This small molecule binds to this protein.
Small molecule (SMILES): CO/N=C(\C(=O)N[C@@H]1C(=O)N2C(C(=O)O)=C(COC(C)=O)CS[C@H]12)c1csc(N)n1

Sequence of chain 1.A:
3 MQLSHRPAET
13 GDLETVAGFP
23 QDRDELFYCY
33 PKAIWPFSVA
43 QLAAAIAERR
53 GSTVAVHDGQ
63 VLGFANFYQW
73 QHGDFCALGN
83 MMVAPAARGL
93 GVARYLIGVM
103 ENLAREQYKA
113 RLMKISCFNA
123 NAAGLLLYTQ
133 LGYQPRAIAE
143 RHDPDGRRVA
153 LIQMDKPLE

Binding-site contacts:
Ligand atom C11 contacts residue LEU80 of chain 1.A at 3.6 Å (hydrophobic).
Ligand atom N4 contacts residue SO41 of chain 1.D at 2.5 Å (h-bond).
Ligand atom C9 contacts residue CYS31 of chain 1.A at 3.5 Å (hydrophobic).
Ligand atom O6 contacts residue ARG51 of chain 1.A at 2.9 Å (salt-bridge).
Ligand atom O3 contacts residue SER118 of chain 1.A at 3.7 Å.
Ligand atom O5 contacts residue PRO33 of chain 1.A at 3.4 Å.
Ligand atom N contacts residue TYR70 of chain 1.A at 3.7 Å.
Ligand atom O2 contacts residue LEU153 of chain 1.A at 3.5 Å.
Ligand atom C1 contacts residue TYR70 of chain 1.A at 3.7 Å (hydrophobic).
Ligand atom C15 contacts residue SO41 of chain 1.D at 3.2 Å.
Ligand atom O contacts residue ARG51 of chain 1.A at 3.7 Å.
Ligand atom C7 contacts residue ARG143 of chain 1.A at 3.4 Å.
Ligand atom S1 contacts residue PRO33 of chain 1.A at 3.6 Å.
Ligand atom O6 contacts residue ASN82 of chain 1.A at 3.0 Å (h-bond).
Ligand atom C2 contacts residue SER118 of chain 1.A at 3.5 Å.
Ligand atom C12 contacts residue CYS31 of chain 1.A at 3.7 Å (hydrophobic).
Ligand atom O contacts residue TYR70 of chain 1.A at 3.7 Å.
Ligand atom O4 contacts residue MET83 of chain 1.A at 3.0 Å (h-bond).
Ligand atom O2 contacts residue ARG143 of chain 1.A at 3.2 Å (salt-bridge).
Ligand atom C5 contacts residue TYR70 of chain 1.A at 3.7 Å (hydrophobic).
Ligand atom C11 contacts residue TYR130 of chain 1.A at 3.7 Å (hydrophobic).
Ligand atom S1 contacts residue PHE120 of chain 1.A at 3.6 Å.
Ligand atom C contacts residue TYR70 of chain 1.A at 3.4 Å (hydrophobic).
Ligand atom C13 contacts residue PRO33 of chain 1.A at 3.7 Å (hydrophobic).
Ligand atom O4 contacts residue CYS31 of chain 1.A at 3.5 Å.
Ligand atom O4 contacts residue ASN82 of chain 1.A at 3.4 Å (h-bond).
Ligand atom O5 contacts residue TYR32 of chain 1.A at 3.7 Å.
Ligand atom N3 contacts residue SO41 of chain 1.D at 3.6 Å.
Ligand atom O6 contacts residue TYR70 of chain 1.A at 3.7 Å.
Ligand atom N2 contacts residue ARG143 of chain 1.A at 3.7 Å.
Ligand atom N3 contacts residue ARG143 of chain 1.A at 3.5 Å.
Ligand atom C12 contacts residue ARG51 of chain 1.A at 3.4 Å.
Ligand atom C14 contacts residue ARG143 of chain 1.A at 3.4 Å.
Ligand atom O5 contacts residue ARG51 of chain 1.A at 2.8 Å (salt-bridge).
Ligand atom C9 contacts residue TYR30 of chain 1.A at 3.4 Å (hydrophobic).
Ligand atom O6 contacts residue GLY81 of chain 1.A at 3.1 Å.
Ligand atom N4 contacts residue HIS144 of chain 1.A at 3.1 Å (h-bond).
Ligand atom C4 contacts residue PRO33 of chain 1.A at 3.8 Å (hydrophobic).
Ligand atom C13 contacts residue PHE120 of chain 1.A at 3.7 Å (hydrophobic).
Ligand atom O6 contacts residue CYS31 of chain 1.A at 3.6 Å (h-bond).